This small molecule binds to this protein.
Small molecule (SMILES): COC(=O)N1CCC(Cc2cccc([C@@H](CC#N)Nc3nc4ccc(C)nc4[nH]3)c2)CC1

Sequence of chain 11.A:
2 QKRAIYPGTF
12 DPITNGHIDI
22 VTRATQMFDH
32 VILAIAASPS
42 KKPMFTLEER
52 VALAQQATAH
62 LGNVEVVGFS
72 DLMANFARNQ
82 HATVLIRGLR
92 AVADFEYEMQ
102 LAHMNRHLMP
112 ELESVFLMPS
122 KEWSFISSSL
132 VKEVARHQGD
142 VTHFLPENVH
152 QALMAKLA

Binding-site contacts:
Ligand atom C14 contacts residue SO41 of chain 11.D at 3.7 Å.
Ligand atom C7 contacts residue SER39 of chain 11.A at 3.7 Å.
Ligand atom C14 contacts residue HIS138 of chain 6.A at 3.8 Å.
Ligand atom C23 contacts residue LEU102 of chain 11.A at 3.8 Å (hydrophobic).
Ligand atom N2 contacts residue HIS138 of chain 6.A at 3.8 Å.
Ligand atom C6 contacts residue ALA37 of chain 11.A at 3.3 Å (hydrophobic).
Ligand atom N1 contacts residue SO41 of chain 11.D at 3.4 Å (h-bond).
Ligand atom N1 contacts residue ALA38 of chain 11.A at 3.3 Å (h-bond).
Ligand atom N1 contacts residue SER71 of chain 11.A at 3.8 Å.
Ligand atom N2 contacts residue ASP72 of chain 11.A at 3.1 Å (salt-bridge).
Ligand atom C20 contacts residue MET105 of chain 11.A at 3.7 Å (hydrophobic).
Ligand atom C7 contacts residue ALA37 of chain 11.A at 3.6 Å (hydrophobic).
Ligand atom C10 contacts residue ALA37 of chain 11.A at 3.8 Å (hydrophobic).
Ligand atom C14 contacts residue SER71 of chain 11.A at 3.6 Å.
Ligand atom C contacts residue LEU86 of chain 11.A at 3.6 Å (hydrophobic).
Ligand atom C23 contacts residue ARG88 of chain 11.A at 3.6 Å.
Ligand atom C13 contacts residue HIS138 of chain 6.A at 3.7 Å.
Ligand atom C18 contacts residue LEU102 of chain 11.A at 3.6 Å (hydrophobic).
Ligand atom C1 contacts residue ASN106 of chain 11.A at 3.8 Å.
Ligand atom N4 contacts residue LEU73 of chain 11.A at 3.7 Å.
Ligand atom N5 contacts residue MET74 of chain 11.A at 2.9 Å (h-bond).
Ligand atom C14 contacts residue PHE70 of chain 11.A at 3.9 Å (hydrophobic).
Ligand atom C13 contacts residue SER71 of chain 11.A at 3.4 Å.
Ligand atom C11 contacts residue ALA37 of chain 11.A at 3.4 Å (hydrophobic).
Ligand atom C20 contacts residue ASN106 of chain 11.A at 3.6 Å.
Ligand atom O1 contacts residue LEU102 of chain 11.A at 3.8 Å.
Ligand atom N1 contacts residue PHE70 of chain 11.A at 3.8 Å.
Ligand atom O1 contacts residue MET74 of chain 11.A at 3.8 Å.
Ligand atom C12 contacts residue HIS138 of chain 6.A at 3.6 Å.
Ligand atom C22 contacts residue ARG88 of chain 11.A at 3.7 Å.
Ligand atom N5 contacts residue LEU73 of chain 11.A at 3.7 Å.
Ligand atom N contacts residue LEU102 of chain 11.A at 3.6 Å.
Ligand atom C13 contacts residue ASP72 of chain 11.A at 3.2 Å.
Ligand atom C12 contacts residue ASP72 of chain 11.A at 3.8 Å.
Ligand atom C8 contacts residue SER39 of chain 11.A at 3.4 Å.
Ligand atom C contacts residue ASN106 of chain 11.A at 3.3 Å.
Ligand atom O1 contacts residue ASN106 of chain 11.A at 2.8 Å (h-bond).
Ligand atom N1 contacts residue SER39 of chain 11.A at 3.0 Å (h-bond).
Ligand atom C7 contacts residue THR10 of chain 11.A at 3.7 Å.
Ligand atom C1 contacts residue LEU102 of chain 11.A at 3.7 Å (hydrophobic).

Sequence of chain 6.A:
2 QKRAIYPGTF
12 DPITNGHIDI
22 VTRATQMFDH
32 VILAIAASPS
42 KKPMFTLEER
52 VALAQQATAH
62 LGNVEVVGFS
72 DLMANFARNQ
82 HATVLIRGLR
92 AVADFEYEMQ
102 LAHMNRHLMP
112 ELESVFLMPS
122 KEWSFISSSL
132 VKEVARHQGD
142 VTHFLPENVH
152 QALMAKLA